A small-molecule ligand and the protein it binds are described below.
Small molecule (SMILES): COC[C@H](NC(=O)[C@H](CC(C)C)NC(=O)c1cnc(C)s1)C(=O)N[C@H](CCS(C)(=O)=O)Cc1ccc(CN)cc1

Binding-site contacts:
Ligand atom C43 contacts residue ALA27 of chain 1.K at 3.5 Å (hydrophobic).
Ligand atom N14 contacts residue GLY47 of chain 1.K at 3.0 Å (h-bond).
Ligand atom C28 contacts residue SER131 of chain 1.K at 3.7 Å.
Ligand atom C9 contacts residue THR21 of chain 1.K at 3.6 Å.
Ligand atom N22 contacts residue SER130 of chain 1.L at 3.0 Å (h-bond).
Ligand atom C21 contacts residue GLN53 of chain 1.K at 3.6 Å.
Ligand atom O31 contacts residue THR21 of chain 1.K at 2.8 Å (h-bond).
Ligand atom C1 contacts residue ASP126 of chain 1.L at 3.1 Å.
Ligand atom C16 contacts residue LYS33 of chain 1.K at 3.8 Å.
Ligand atom C23 contacts residue VAL31 of chain 1.K at 3.3 Å (hydrophobic).
Ligand atom C26 contacts residue GLY47 of chain 1.K at 3.7 Å.
Ligand atom C41 contacts residue ASP126 of chain 1.L at 3.8 Å.
Ligand atom C21 contacts residue VAL31 of chain 1.K at 3.5 Å (hydrophobic).
Ligand atom C16 contacts residue GLY47 of chain 1.K at 3.7 Å.
Ligand atom C18 contacts residue MET45 of chain 1.K at 3.8 Å (hydrophobic).
Ligand atom N2 contacts residue VAL128 of chain 1.L at 3.7 Å.
Ligand atom C28 contacts residue THR1 of chain 1.K at 3.6 Å.
Ligand atom C20 contacts residue VAL31 of chain 1.K at 3.5 Å (hydrophobic).
Ligand atom N8 contacts residue ASP126 of chain 1.L at 3.2 Å (salt-bridge).
Ligand atom N22 contacts residue VAL31 of chain 1.K at 3.7 Å.
Ligand atom O39 contacts residue ALA49 of chain 1.K at 3.2 Å (h-bond).
Ligand atom O30 contacts residue THR1 of chain 1.K at 3.3 Å.
Ligand atom S27 contacts residue THR1 of chain 1.K at 3.6 Å.
Ligand atom C23 contacts residue ALA49 of chain 1.K at 3.4 Å (hydrophobic).
Ligand atom C15 contacts residue THR1 of chain 1.K at 2.4 Å.
Ligand atom N2 contacts residue PRO127 of chain 1.L at 3.7 Å.
Ligand atom C26 contacts residue THR1 of chain 1.K at 2.5 Å.
Ligand atom N22 contacts residue GLN53 of chain 1.K at 3.3 Å (h-bond).
Ligand atom N14 contacts residue THR1 of chain 1.K at 3.6 Å.
Ligand atom C12 contacts residue THR21 of chain 1.K at 3.7 Å.
Ligand atom C12 contacts residue GLY47 of chain 1.K at 3.5 Å.
Ligand atom C17 contacts residue LYS33 of chain 1.K at 3.7 Å.
Ligand atom O30 contacts residue SER131 of chain 1.K at 2.9 Å (h-bond).
Ligand atom C20 contacts residue ALA49 of chain 1.K at 3.6 Å (hydrophobic).
Ligand atom C25 contacts residue THR1 of chain 1.K at 1.4 Å.
Ligand atom N11 contacts residue THR21 of chain 1.K at 2.9 Å (h-bond).
Ligand atom O31 contacts residue ALA20 of chain 1.K at 3.3 Å.
Ligand atom C19 contacts residue MET45 of chain 1.K at 3.8 Å (hydrophobic).
Ligand atom C10 contacts residue THR21 of chain 1.K at 3.7 Å.
Ligand atom C16 contacts residue THR1 of chain 1.K at 2.8 Å.

Sequence of chain 1.L:
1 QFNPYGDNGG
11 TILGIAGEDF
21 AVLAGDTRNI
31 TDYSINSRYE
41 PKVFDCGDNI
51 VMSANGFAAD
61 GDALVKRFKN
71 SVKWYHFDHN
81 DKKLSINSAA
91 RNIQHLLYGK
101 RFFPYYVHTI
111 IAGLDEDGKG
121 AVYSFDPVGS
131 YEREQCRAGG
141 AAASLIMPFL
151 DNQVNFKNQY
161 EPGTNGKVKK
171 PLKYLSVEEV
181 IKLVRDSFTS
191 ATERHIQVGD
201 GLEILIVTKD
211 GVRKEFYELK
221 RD

Sequence of chain 1.K:
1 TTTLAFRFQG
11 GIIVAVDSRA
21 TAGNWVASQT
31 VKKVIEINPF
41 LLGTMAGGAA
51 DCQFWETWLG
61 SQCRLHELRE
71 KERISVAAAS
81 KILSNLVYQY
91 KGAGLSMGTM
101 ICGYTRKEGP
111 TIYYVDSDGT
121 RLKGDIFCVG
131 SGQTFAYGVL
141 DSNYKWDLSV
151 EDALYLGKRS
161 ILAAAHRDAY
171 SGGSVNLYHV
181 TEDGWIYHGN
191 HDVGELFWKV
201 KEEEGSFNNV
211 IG